Sequence of chain 1.A:
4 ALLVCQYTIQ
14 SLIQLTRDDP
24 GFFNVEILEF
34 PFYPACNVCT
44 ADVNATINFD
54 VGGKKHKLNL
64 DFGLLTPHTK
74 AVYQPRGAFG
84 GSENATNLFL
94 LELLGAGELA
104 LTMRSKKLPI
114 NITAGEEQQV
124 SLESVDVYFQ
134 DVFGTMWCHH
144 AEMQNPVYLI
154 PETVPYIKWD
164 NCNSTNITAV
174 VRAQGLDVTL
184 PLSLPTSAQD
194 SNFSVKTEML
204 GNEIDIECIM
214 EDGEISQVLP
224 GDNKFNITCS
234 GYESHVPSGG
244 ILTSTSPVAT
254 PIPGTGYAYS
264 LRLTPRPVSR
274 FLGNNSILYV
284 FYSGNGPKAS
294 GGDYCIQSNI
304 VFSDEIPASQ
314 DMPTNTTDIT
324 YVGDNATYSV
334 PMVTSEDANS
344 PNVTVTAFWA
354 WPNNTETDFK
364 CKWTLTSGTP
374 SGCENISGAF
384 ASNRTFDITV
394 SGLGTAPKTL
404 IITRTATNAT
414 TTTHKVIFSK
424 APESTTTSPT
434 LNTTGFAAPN

Binding-site contacts:
Ligand atom C5 contacts residue ASN328 of chain 1.A at 3.8 Å.
Ligand atom C2 contacts residue ASN328 of chain 1.A at 2.9 Å.
Ligand atom O5 contacts residue ASN328 of chain 1.A at 2.8 Å (h-bond).
Ligand atom C6 contacts residue SER394 of chain 1.A at 4.5 Å.
Ligand atom O7 contacts residue ASN328 of chain 1.A at 4.1 Å.
Ligand atom C3 contacts residue ASN328 of chain 1.A at 4.0 Å.
Ligand atom C7 contacts residue ASN328 of chain 1.A at 3.9 Å.
Ligand atom O5 contacts residue SER394 of chain 1.A at 4.4 Å.
Ligand atom O6 contacts residue SER394 of chain 1.A at 4.0 Å.
Ligand atom C1 contacts residue ASN328 of chain 1.A at 1.8 Å.
Ligand atom N2 contacts residue ASN328 of chain 1.A at 3.1 Å (h-bond).

A protein and the small-molecule ligand that binds it are described below.
Small molecule (SMILES): CC(=O)N[C@H]1[C@H](O[C@H]2[C@H](O)[C@@H](NC(C)=O)CO[C@@H]2CO)O[C@H](CO)[C@@H](O)[C@@H]1O[C@H]1O[C@H](CO[C@H]2O[C@H](CO)[C@@H](O)[C@H](O)[C@@H]2O)[C@@H](O)[C@H](O[C@H]2O[C@H](CO)[C@@H](O)[C@H](O)[C@@H]2O)[C@@H]1O